This protein binds this small molecule.
Small molecule (SMILES): CC(=O)N[C@H]1[C@H](O[C@H]2O[C@H](CO)[C@H](O)[C@H](O)[C@H]2O)[C@@H](NC(C)=O)CO[C@@H]1C

Binding-site contacts:
Ligand atom C3 contacts residue SER63 of chain 1.L at 3.7 Å.
Ligand atom O10 contacts residue GLU59 of chain 1.L at 3.7 Å.
Ligand atom N4 contacts residue TYR50 of chain 1.L at 4.1 Å.
Ligand atom O5 contacts residue SER63 of chain 1.L at 2.3 Å (h-bond).
Ligand atom O5 contacts residue TYR50 of chain 1.L at 3.3 Å (h-bond).
Ligand atom C5 contacts residue TYR50 of chain 1.L at 2.6 Å (hydrophobic).
Ligand atom C7 contacts residue THR62 of chain 1.L at 3.6 Å.
Ligand atom C7 contacts residue SER63 of chain 1.L at 3.5 Å.
Ligand atom C4 contacts residue TYR50 of chain 1.L at 3.9 Å (hydrophobic).
Ligand atom N2 contacts residue THR62 of chain 1.L at 4.2 Å.
Ligand atom C6 contacts residue TYR50 of chain 1.L at 2.3 Å (hydrophobic).
Ligand atom O7 contacts residue SER63 of chain 1.L at 3.9 Å.
Ligand atom C2 contacts residue ASN60 of chain 1.L at 4.4 Å.
Ligand atom O5 contacts residue ASN60 of chain 1.L at 4.4 Å.
Ligand atom C4 contacts residue SER63 of chain 1.L at 4.1 Å.
Ligand atom O5 contacts residue GLU59 of chain 1.L at 4.4 Å.
Ligand atom N2 contacts residue SER63 of chain 1.L at 2.8 Å (h-bond).
Ligand atom C5 contacts residue SER63 of chain 1.L at 3.6 Å.
Ligand atom C8 contacts residue THR62 of chain 1.L at 3.5 Å.
Ligand atom O7 contacts residue THR62 of chain 1.L at 3.8 Å.
Ligand atom C1 contacts residue TYR50 of chain 1.L at 4.2 Å (hydrophobic).
Ligand atom C1 contacts residue SER63 of chain 1.L at 1.4 Å.
Ligand atom O7 contacts residue ASN60 of chain 1.L at 4.0 Å.
Ligand atom C6 contacts residue LYS56 of chain 1.L at 3.6 Å.
Ligand atom C2 contacts residue SER63 of chain 1.L at 2.3 Å.
Ligand atom C1 contacts residue ASN60 of chain 1.L at 4.0 Å.

Sequence of chain 1.L:
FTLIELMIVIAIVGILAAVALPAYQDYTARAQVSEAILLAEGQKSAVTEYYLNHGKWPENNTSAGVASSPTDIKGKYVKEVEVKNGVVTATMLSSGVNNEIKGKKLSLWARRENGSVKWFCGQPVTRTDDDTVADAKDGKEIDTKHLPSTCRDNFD